Binding-site contacts:
Ligand atom O6 contacts residue ILE123 of chain 1.B at 3.8 Å.
Ligand atom C8 contacts residue ALA76 of chain 1.B at 3.8 Å (hydrophobic).
Ligand atom C3 contacts residue TRP73 of chain 1.B at 3.8 Å (hydrophobic).
Ligand atom O7 contacts residue TRP73 of chain 1.B at 3.4 Å.
Ligand atom O7 contacts residue TYR132 of chain 1.B at 3.0 Å.
Ligand atom O7 contacts residue ASN122 of chain 1.B at 3.0 Å (h-bond).
Ligand atom C8 contacts residue GLN68 of chain 1.B at 3.3 Å.
Ligand atom O6 contacts residue TRP124 of chain 1.B at 3.5 Å.
Ligand atom O7 contacts residue TRP73 of chain 1.B at 3.0 Å.
Ligand atom C8 contacts residue ILE123 of chain 1.B at 3.5 Å (hydrophobic).
Ligand atom C6 contacts residue TYR77 of chain 1.B at 2.7 Å (hydrophobic).
Ligand atom C4 contacts residue TRP73 of chain 1.B at 3.4 Å (hydrophobic).
Ligand atom N2 contacts residue GLU101 of chain 1.B at 3.8 Å.
Ligand atom O6 contacts residue GLN98 of chain 1.B at 2.8 Å (h-bond).
Ligand atom C8 contacts residue GLN80 of chain 1.B at 3.8 Å.
Ligand atom C2 contacts residue ILE123 of chain 1.B at 3.7 Å (hydrophobic).
Ligand atom C5 contacts residue TYR132 of chain 1.B at 3.2 Å (hydrophobic).
Ligand atom O6 contacts residue ALA125 of chain 1.B at 2.7 Å (h-bond).
Ligand atom O4 contacts residue GLU101 of chain 1.B at 3.4 Å (salt-bridge).
Ligand atom C8 contacts residue TYR77 of chain 1.B at 3.8 Å (hydrophobic).
Ligand atom O3 contacts residue TYR132 of chain 1.B at 3.3 Å.
Ligand atom O3 contacts residue GLN98 of chain 1.B at 2.8 Å (h-bond).
Ligand atom O4 contacts residue LEU70 of chain 1.B at 3.4 Å.
Ligand atom C2 contacts residue TYR132 of chain 1.B at 3.6 Å (hydrophobic).
Ligand atom C3 contacts residue GLU101 of chain 1.B at 3.8 Å.
Ligand atom C1 contacts residue TYR132 of chain 1.B at 3.8 Å (hydrophobic).
Ligand atom N2 contacts residue ILE123 of chain 1.B at 2.7 Å (h-bond).
Ligand atom O5 contacts residue TYR132 of chain 1.B at 3.4 Å (h-bond).
Ligand atom C6 contacts residue TYR132 of chain 1.B at 3.5 Å (hydrophobic).
Ligand atom C8 contacts residue GLU101 of chain 1.B at 2.8 Å.
Ligand atom C5 contacts residue TRP73 of chain 1.B at 3.7 Å (hydrophobic).
Ligand atom C7 contacts residue ILE123 of chain 1.B at 3.5 Å (hydrophobic).
Ligand atom O7 contacts residue LEU70 of chain 1.B at 3.4 Å (h-bond).
Ligand atom C8 contacts residue TRP124 of chain 1.B at 3.8 Å (hydrophobic).
Ligand atom C5 contacts residue ASN122 of chain 1.B at 3.6 Å.
Ligand atom O3 contacts residue TRP73 of chain 1.B at 3.5 Å.
Ligand atom O6 contacts residue TYR77 of chain 1.B at 2.9 Å.
Ligand atom O6 contacts residue TRP73 of chain 1.B at 3.6 Å.
Ligand atom C2 contacts residue TRP73 of chain 1.B at 3.6 Å (hydrophobic).
Ligand atom C1 contacts residue TRP73 of chain 1.B at 3.7 Å (hydrophobic).

Sequence of chain 1.B:
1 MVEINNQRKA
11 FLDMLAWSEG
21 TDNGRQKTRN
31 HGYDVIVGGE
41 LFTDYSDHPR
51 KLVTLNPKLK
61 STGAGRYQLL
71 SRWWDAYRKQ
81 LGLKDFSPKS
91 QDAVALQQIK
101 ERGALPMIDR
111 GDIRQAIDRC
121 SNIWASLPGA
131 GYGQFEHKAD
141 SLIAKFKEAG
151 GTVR

The small molecule below binds the protein below.
Small molecule (SMILES): CC(=O)N[C@@H]1[C@@H](O)[C@H](O[C@@H]2O[C@H](CO)[C@@H](O[C@@H]3O[C@H](CO)[C@@H](O[C@H]4O[C@H](CO)[C@@H](O[C@H]5O[C@H](CO)[C@@H](O[C@@H]6O[C@H](CO)[C@@H](O)[C@H](O)[C@H]6NC(C)=O)[C@H](O)[C@H]5NC(C)=O)[C@H](O)[C@H]4NC(C)=O)[C@H](O)[C@H]3NC(C)=O)[C@H](O)[C@H]2NC(C)=O)[C@@H](CO)O[C@H]1O